Sequence of chain 1.B:
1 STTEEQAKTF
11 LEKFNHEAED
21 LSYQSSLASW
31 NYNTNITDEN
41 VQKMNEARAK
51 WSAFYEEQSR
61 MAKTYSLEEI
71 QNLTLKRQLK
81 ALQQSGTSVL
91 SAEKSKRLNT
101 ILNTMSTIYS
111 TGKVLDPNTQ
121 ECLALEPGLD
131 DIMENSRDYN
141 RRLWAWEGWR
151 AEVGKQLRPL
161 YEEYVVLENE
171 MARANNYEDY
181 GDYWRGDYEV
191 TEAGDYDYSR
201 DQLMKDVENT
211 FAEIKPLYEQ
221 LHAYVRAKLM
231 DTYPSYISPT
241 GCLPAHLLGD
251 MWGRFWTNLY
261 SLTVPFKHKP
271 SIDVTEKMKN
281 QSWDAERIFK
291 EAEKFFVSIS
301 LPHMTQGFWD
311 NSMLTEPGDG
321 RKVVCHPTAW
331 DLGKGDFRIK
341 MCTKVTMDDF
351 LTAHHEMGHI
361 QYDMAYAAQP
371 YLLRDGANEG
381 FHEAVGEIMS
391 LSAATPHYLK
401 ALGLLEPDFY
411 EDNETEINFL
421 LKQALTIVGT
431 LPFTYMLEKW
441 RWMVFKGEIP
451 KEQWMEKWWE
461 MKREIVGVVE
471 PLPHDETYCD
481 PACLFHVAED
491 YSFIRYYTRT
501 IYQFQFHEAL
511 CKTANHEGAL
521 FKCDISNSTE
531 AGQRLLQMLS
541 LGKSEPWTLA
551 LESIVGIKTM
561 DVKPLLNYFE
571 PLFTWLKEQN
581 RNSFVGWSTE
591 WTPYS

Binding-site contacts:
Ligand atom C1 contacts residue ASN280 of chain 1.B at 1.4 Å.
Ligand atom C2 contacts residue ASN280 of chain 1.B at 2.5 Å.
Ligand atom C8 contacts residue ASN280 of chain 1.B at 3.6 Å.
Ligand atom O7 contacts residue ASN280 of chain 1.B at 3.0 Å (h-bond).
Ligand atom C5 contacts residue ASN280 of chain 1.B at 3.7 Å.
Ligand atom C7 contacts residue ASN280 of chain 1.B at 3.4 Å.
Ligand atom C3 contacts residue ASN280 of chain 1.B at 3.8 Å.
Ligand atom O5 contacts residue ASN280 of chain 1.B at 2.4 Å (h-bond).
Ligand atom C4 contacts residue ASN280 of chain 1.B at 4.2 Å.
Ligand atom N2 contacts residue ASN280 of chain 1.B at 2.9 Å (h-bond).

This protein binds this small molecule.
Small molecule (SMILES): CC(=O)N[C@@H]1[C@@H](O)[C@H](O)[C@@H](CO)O[C@H]1O